Sequence of chain 1.B:
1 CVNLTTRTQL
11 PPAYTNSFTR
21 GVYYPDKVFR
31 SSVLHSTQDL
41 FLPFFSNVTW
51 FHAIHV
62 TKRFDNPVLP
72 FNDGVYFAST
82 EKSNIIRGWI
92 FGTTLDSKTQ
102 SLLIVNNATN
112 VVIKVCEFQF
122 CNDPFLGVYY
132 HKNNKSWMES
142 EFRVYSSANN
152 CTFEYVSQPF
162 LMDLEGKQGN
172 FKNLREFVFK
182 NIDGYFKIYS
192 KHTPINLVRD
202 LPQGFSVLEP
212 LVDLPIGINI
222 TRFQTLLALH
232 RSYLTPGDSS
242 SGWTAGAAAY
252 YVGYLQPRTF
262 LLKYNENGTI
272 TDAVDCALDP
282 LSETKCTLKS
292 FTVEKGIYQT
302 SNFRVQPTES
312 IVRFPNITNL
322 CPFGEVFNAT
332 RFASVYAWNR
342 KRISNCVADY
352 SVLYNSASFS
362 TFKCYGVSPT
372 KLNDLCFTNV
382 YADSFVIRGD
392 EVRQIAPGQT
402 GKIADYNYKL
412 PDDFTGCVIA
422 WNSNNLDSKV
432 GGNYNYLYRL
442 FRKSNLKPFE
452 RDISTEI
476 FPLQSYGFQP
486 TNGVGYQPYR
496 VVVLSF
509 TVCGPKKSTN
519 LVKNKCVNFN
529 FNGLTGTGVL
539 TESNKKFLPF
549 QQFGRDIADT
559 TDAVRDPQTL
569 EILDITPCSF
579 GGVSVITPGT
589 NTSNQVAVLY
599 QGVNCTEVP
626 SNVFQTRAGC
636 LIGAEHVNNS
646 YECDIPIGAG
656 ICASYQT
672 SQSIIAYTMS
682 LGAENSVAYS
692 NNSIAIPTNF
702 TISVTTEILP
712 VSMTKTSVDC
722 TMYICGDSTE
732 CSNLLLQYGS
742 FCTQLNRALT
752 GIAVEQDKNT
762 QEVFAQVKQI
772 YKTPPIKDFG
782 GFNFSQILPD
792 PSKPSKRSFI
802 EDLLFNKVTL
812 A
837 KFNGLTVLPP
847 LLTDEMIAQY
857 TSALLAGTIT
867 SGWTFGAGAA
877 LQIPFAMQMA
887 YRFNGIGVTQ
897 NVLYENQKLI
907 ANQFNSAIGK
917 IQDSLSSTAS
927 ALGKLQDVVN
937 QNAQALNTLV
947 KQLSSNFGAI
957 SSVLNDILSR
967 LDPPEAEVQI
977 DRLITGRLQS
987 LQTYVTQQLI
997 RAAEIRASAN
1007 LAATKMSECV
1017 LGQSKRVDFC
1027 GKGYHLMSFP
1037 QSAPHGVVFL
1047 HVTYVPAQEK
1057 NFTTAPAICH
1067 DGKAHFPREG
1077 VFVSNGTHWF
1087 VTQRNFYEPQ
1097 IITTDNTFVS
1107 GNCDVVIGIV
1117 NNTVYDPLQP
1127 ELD

Binding-site contacts:
Ligand atom C8 contacts residue ASN151 of chain 1.B at 3.0 Å.
Ligand atom C8 contacts residue ASN150 of chain 1.B at 4.5 Å.
Ligand atom C2 contacts residue ASN150 of chain 1.B at 2.7 Å.
Ligand atom C1 contacts residue ASN150 of chain 1.B at 1.5 Å.
Ligand atom N2 contacts residue ASN150 of chain 1.B at 3.4 Å (h-bond).
Ligand atom C1 contacts residue ASN151 of chain 1.B at 4.3 Å.
Ligand atom N2 contacts residue ASN151 of chain 1.B at 3.5 Å (h-bond).
Ligand atom O7 contacts residue ASN150 of chain 1.B at 3.4 Å (h-bond).
Ligand atom C5 contacts residue ASN150 of chain 1.B at 3.6 Å.
Ligand atom C7 contacts residue ASN151 of chain 1.B at 2.9 Å.
Ligand atom C4 contacts residue ASN150 of chain 1.B at 4.4 Å.
Ligand atom C3 contacts residue ASN150 of chain 1.B at 3.9 Å.
Ligand atom C7 contacts residue ASN150 of chain 1.B at 3.7 Å.
Ligand atom O5 contacts residue ASN150 of chain 1.B at 2.3 Å (h-bond).
Ligand atom C2 contacts residue ASN151 of chain 1.B at 4.5 Å.
Ligand atom O7 contacts residue ASN151 of chain 1.B at 3.1 Å (h-bond).

A small-molecule ligand and the protein it binds are described below.
Small molecule (SMILES): CC(=O)N[C@@H]1[C@@H](O)[C@H](O)[C@@H](CO)O[C@H]1O